A small-molecule ligand and the protein it binds are described below.
Small molecule (SMILES): CC(C)(NC(=O)OCc1ccccc1)c1nc(C(=O)NCCn2cnc3c(N)ncnc32)c(O)c(=O)[nH]1

Sequence of chain 5.A:
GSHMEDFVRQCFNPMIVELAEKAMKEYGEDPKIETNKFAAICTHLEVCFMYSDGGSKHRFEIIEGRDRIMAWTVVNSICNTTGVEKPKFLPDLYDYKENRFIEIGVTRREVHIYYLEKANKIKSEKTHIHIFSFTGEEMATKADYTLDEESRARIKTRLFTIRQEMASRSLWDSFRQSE

Binding-site contacts:
Ligand atom C19 contacts residue TYR44 of chain 5.A at 3.5 Å (hydrophobic).
Ligand atom O02 contacts residue MN1 of chain 5.C at 2.2 Å.
Ligand atom C02 contacts residue GLU120 of chain 5.A at 3.6 Å.
Ligand atom O01 contacts residue GLU120 of chain 5.A at 3.2 Å (salt-bridge).
Ligand atom N07 contacts residue TYR44 of chain 5.A at 3.5 Å.
Ligand atom O02 contacts residue MN1 of chain 5.B at 2.1 Å.
Ligand atom O01 contacts residue MN1 of chain 5.B at 2.3 Å.
Ligand atom C03 contacts residue MN1 of chain 5.C at 3.5 Å.
Ligand atom O02 contacts residue HIS61 of chain 5.A at 3.1 Å.
Ligand atom C02 contacts residue MN1 of chain 5.B at 3.0 Å.
Ligand atom N09 contacts residue TYR44 of chain 5.A at 3.9 Å.
Ligand atom C22 contacts residue LYS54 of chain 5.A at 3.8 Å.
Ligand atom C21 contacts residue TYR44 of chain 5.A at 3.6 Å (hydrophobic).
Ligand atom N05 contacts residue TYR44 of chain 5.A at 3.7 Å.
Ligand atom C02 contacts residue MN1 of chain 5.C at 3.2 Å.
Ligand atom C20 contacts residue TYR44 of chain 5.A at 3.7 Å (hydrophobic).
Ligand atom C06 contacts residue TYR44 of chain 5.A at 4.0 Å (hydrophobic).
Ligand atom N09 contacts residue LYS54 of chain 5.A at 2.9 Å (salt-bridge).
Ligand atom O01 contacts residue HIS61 of chain 5.A at 2.7 Å (h-bond).
Ligand atom N04 contacts residue LYS54 of chain 5.A at 3.8 Å.
Ligand atom C04 contacts residue MN1 of chain 5.C at 3.1 Å.
Ligand atom O03 contacts residue LEU107 of chain 5.A at 3.9 Å.
Ligand atom C04 contacts residue GLU81 of chain 5.A at 3.4 Å.
Ligand atom O02 contacts residue GLU81 of chain 5.A at 3.6 Å (salt-bridge).
Ligand atom O03 contacts residue ASP109 of chain 5.A at 4.0 Å.
Ligand atom C01 contacts residue MN1 of chain 5.B at 3.0 Å.
Ligand atom O01 contacts residue ILE121 of chain 5.A at 2.7 Å (h-bond).
Ligand atom C01 contacts residue HIS61 of chain 5.A at 3.1 Å.
Ligand atom C02 contacts residue HIS61 of chain 5.A at 3.1 Å.
Ligand atom O02 contacts residue ASP109 of chain 5.A at 3.0 Å (salt-bridge).
Ligand atom O03 contacts residue GLU81 of chain 5.A at 3.3 Å (salt-bridge).
Ligand atom C21 contacts residue LYS54 of chain 5.A at 3.6 Å.
Ligand atom C01 contacts residue GLU120 of chain 5.A at 3.7 Å.
Ligand atom O03 contacts residue MN1 of chain 5.C at 2.2 Å.
Ligand atom C22 contacts residue TYR44 of chain 5.A at 3.8 Å (hydrophobic).
Ligand atom C02 contacts residue GLU81 of chain 5.A at 3.6 Å.
Ligand atom N08 contacts residue TYR44 of chain 5.A at 3.7 Å.
Ligand atom N08 contacts residue LYS54 of chain 5.A at 3.6 Å (salt-bridge).
Ligand atom C03 contacts residue GLU81 of chain 5.A at 3.6 Å.
Ligand atom O02 contacts residue GLU120 of chain 5.A at 2.8 Å (salt-bridge).